This protein binds this small molecule.
Small molecule (SMILES): C[C@@H](O)[C@H](NC(=O)[C@@H]1CCCN1C(=O)[C@@H](N)CO)C(=O)N[C@H](/C=C1\CCC[C@H]1C=O)COP(=O)(O)O

Sequence of chain 1.B:
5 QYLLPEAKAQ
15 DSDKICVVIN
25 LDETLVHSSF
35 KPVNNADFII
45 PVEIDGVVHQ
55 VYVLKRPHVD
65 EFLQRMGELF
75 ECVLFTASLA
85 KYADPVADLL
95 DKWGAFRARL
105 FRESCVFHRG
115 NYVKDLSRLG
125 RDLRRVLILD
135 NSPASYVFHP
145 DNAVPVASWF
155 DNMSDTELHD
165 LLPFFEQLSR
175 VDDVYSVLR

Binding-site contacts:
Ligand atom C contacts residue SER82 of chain 1.B at 3.7 Å.
Ligand atom P05 contacts residue ASP26 of chain 1.B at 3.8 Å.
Ligand atom P05 contacts residue ALA81 of chain 1.B at 3.6 Å.
Ligand atom O contacts residue LEU83 of chain 1.B at 2.7 Å (h-bond).
Ligand atom CA contacts residue LEU83 of chain 1.B at 3.8 Å (hydrophobic).
Ligand atom O07 contacts residue LEU25 of chain 1.B at 3.4 Å (h-bond).
Ligand atom N contacts residue SER82 of chain 1.B at 3.9 Å.
Ligand atom O04 contacts residue THR80 of chain 1.B at 3.8 Å.
Ligand atom CD contacts residue ILE48 of chain 1.B at 3.7 Å (hydrophobic).
Ligand atom O06 contacts residue ASN24 of chain 1.B at 2.6 Å (h-bond).
Ligand atom CG contacts residue VAL46 of chain 1.B at 3.7 Å (hydrophobic).
Ligand atom CD contacts residue PHE34 of chain 1.B at 3.8 Å (hydrophobic).
Ligand atom C11 contacts residue ARG106 of chain 1.B at 3.5 Å.
Ligand atom CA contacts residue SER82 of chain 1.B at 3.8 Å.
Ligand atom O07 contacts residue THR80 of chain 1.B at 2.5 Å (h-bond).
Ligand atom P05 contacts residue ASN24 of chain 1.B at 3.1 Å.
Ligand atom P05 contacts residue MG1 of chain 1.F at 3.4 Å.
Ligand atom P05 contacts residue THR80 of chain 1.B at 3.5 Å.
Ligand atom O08 contacts residue MG1 of chain 1.F at 1.9 Å.
Ligand atom O08 contacts residue ASN24 of chain 1.B at 2.7 Å (h-bond).
Ligand atom O contacts residue ARG106 of chain 1.B at 2.8 Å (salt-bridge).
Ligand atom C12 contacts residue ARG106 of chain 1.B at 3.8 Å.
Ligand atom C03 contacts residue ASP26 of chain 1.B at 2.6 Å.
Ligand atom C03 contacts residue SER82 of chain 1.B at 3.8 Å.
Ligand atom O04 contacts residue ASP26 of chain 1.B at 3.8 Å.
Ligand atom C contacts residue LEU83 of chain 1.B at 3.9 Å (hydrophobic).
Ligand atom O contacts residue ARG106 of chain 1.B at 3.0 Å (salt-bridge).
Ligand atom O07 contacts residue ASP26 of chain 1.B at 3.1 Å (salt-bridge).
Ligand atom C11 contacts residue ALA81 of chain 1.B at 3.5 Å (hydrophobic).
Ligand atom O07 contacts residue ALA81 of chain 1.B at 3.8 Å.
Ligand atom CA contacts residue ASP26 of chain 1.B at 3.5 Å.
Ligand atom O06 contacts residue ALA81 of chain 1.B at 2.9 Å (h-bond).
Ligand atom O08 contacts residue ASP26 of chain 1.B at 3.1 Å (salt-bridge).
Ligand atom O07 contacts residue ASN24 of chain 1.B at 3.1 Å (h-bond).
Ligand atom O06 contacts residue THR80 of chain 1.B at 3.6 Å.
Ligand atom O contacts residue SER82 of chain 1.B at 3.2 Å.
Ligand atom N contacts residue ASP26 of chain 1.B at 3.1 Å (salt-bridge).
Ligand atom O04 contacts residue ALA81 of chain 1.B at 3.7 Å.
Ligand atom O06 contacts residue LYS118 of chain 1.B at 2.9 Å (salt-bridge).
Ligand atom CG2 contacts residue ASP26 of chain 1.B at 3.3 Å.